A small-molecule ligand and the protein it binds are described below.
Small molecule (SMILES): CC(C)(C)OC(=O)NCCCCOc1ccc(S(N)(=O)=O)cc1

Binding-site contacts:
Ligand atom CAH contacts residue LEU197 of chain 1.A at 4.0 Å (hydrophobic).
Ligand atom OAE contacts residue VAL134 of chain 1.A at 4.2 Å.
Ligand atom OAF contacts residue TRP208 of chain 1.A at 3.6 Å.
Ligand atom SAW contacts residue HIS94 of chain 1.A at 3.9 Å.
Ligand atom CAL contacts residue PHE130 of chain 1.A at 4.0 Å (hydrophobic).
Ligand atom CAO contacts residue PRO201 of chain 1.A at 4.2 Å (hydrophobic).
Ligand atom NAD contacts residue THR198 of chain 1.A at 2.8 Å (h-bond).
Ligand atom OAF contacts residue THR198 of chain 1.A at 2.9 Å (h-bond).
Ligand atom SAW contacts residue ZN1 of chain 1.B at 3.0 Å.
Ligand atom CAK contacts residue THR199 of chain 1.A at 3.1 Å.
Ligand atom CAI contacts residue THR199 of chain 1.A at 3.0 Å.
Ligand atom CAU contacts residue LEU197 of chain 1.A at 4.1 Å (hydrophobic).
Ligand atom SAW contacts residue THR198 of chain 1.A at 3.8 Å.
Ligand atom CAJ contacts residue LEU197 of chain 1.A at 3.9 Å (hydrophobic).
Ligand atom CAK contacts residue LEU197 of chain 1.A at 4.0 Å (hydrophobic).
Ligand atom CAU contacts residue ZN1 of chain 1.B at 4.2 Å.
Ligand atom CAJ contacts residue VAL121 of chain 1.A at 3.9 Å (hydrophobic).
Ligand atom OAG contacts residue VAL142 of chain 1.A at 3.8 Å.
Ligand atom NAD contacts residue HIS96 of chain 1.A at 3.3 Å (h-bond).
Ligand atom NAD contacts residue HIS94 of chain 1.A at 3.2 Å (h-bond).
Ligand atom NAD contacts residue ZN1 of chain 1.B at 1.9 Å.
Ligand atom OAF contacts residue SER196 of chain 1.A at 4.0 Å.
Ligand atom CAT contacts residue LEU197 of chain 1.A at 4.2 Å (hydrophobic).
Ligand atom CAM contacts residue PRO201 of chain 1.A at 4.3 Å (hydrophobic).
Ligand atom OAF contacts residue LEU197 of chain 1.A at 3.3 Å.
Ligand atom CAH contacts residue GLN92 of chain 1.A at 4.1 Å.
Ligand atom CAO contacts residue LEU197 of chain 1.A at 4.1 Å (hydrophobic).
Ligand atom OAF contacts residue ZN1 of chain 1.B at 4.1 Å.
Ligand atom OAG contacts residue ZN1 of chain 1.B at 3.1 Å.
Ligand atom OAG contacts residue HIS94 of chain 1.A at 3.4 Å.
Ligand atom NAD contacts residue GLU106 of chain 1.A at 4.1 Å.
Ligand atom CAL contacts residue PRO201 of chain 1.A at 4.1 Å (hydrophobic).
Ligand atom OAG contacts residue VAL121 of chain 1.A at 4.0 Å.
Ligand atom NAP contacts residue PRO201 of chain 1.A at 3.7 Å.
Ligand atom OAG contacts residue HIS119 of chain 1.A at 3.4 Å (h-bond).
Ligand atom SAW contacts residue HIS119 of chain 1.A at 4.0 Å.
Ligand atom CAJ contacts residue HIS94 of chain 1.A at 4.0 Å.
Ligand atom OAG contacts residue TRP208 of chain 1.A at 4.0 Å.
Ligand atom CAU contacts residue HIS94 of chain 1.A at 4.0 Å.
Ligand atom NAD contacts residue HIS119 of chain 1.A at 3.4 Å (h-bond).

Sequence of chain 1.A:
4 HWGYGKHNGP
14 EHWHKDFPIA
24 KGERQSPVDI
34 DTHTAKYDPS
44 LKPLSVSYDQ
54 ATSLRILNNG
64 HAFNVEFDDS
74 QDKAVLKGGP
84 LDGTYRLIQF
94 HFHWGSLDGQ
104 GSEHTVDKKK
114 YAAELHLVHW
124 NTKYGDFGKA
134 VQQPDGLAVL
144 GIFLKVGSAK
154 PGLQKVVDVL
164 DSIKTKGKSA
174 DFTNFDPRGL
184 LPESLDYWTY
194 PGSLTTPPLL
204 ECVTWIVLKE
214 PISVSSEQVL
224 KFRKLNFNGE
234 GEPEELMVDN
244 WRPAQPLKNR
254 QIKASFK